Sequence of chain 3.B:
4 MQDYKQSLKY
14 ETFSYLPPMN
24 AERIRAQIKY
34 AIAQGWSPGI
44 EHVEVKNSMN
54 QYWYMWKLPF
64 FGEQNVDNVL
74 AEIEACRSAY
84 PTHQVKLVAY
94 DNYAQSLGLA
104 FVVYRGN

Binding-site contacts:
Ligand atom CD2 contacts residue ASP70 of chain 3.A at 3.4 Å.
Ligand atom NE2 contacts residue TYR23 of chain 3.A at 2.9 Å (h-bond).
Ligand atom O contacts residue SER346 of chain 8.A at 3.8 Å.
Ligand atom N contacts residue TYR96 of chain 3.B at 3.1 Å (h-bond).
Ligand atom CB contacts residue ALA97 of chain 3.B at 3.6 Å (hydrophobic).
Ligand atom CD2 contacts residue TYR73 of chain 3.A at 3.7 Å (hydrophobic).
Ligand atom OE1 contacts residue TYR23 of chain 3.A at 3.4 Å.
Ligand atom NH1 contacts residue GLY363 of chain 8.A at 3.2 Å (h-bond).
Ligand atom CD1 contacts residue ASP70 of chain 3.A at 2.8 Å.
Ligand atom CD2 contacts residue TYR74 of chain 3.A at 3.7 Å (hydrophobic).
Ligand atom CB contacts residue PHE347 of chain 8.A at 3.5 Å (hydrophobic).
Ligand atom O contacts residue PHE347 of chain 8.A at 3.3 Å (h-bond).
Ligand atom O contacts residue SER346 of chain 8.A at 3.7 Å.
Ligand atom CA contacts residue LEU26 of chain 3.A at 3.8 Å (hydrophobic).
Ligand atom NH1 contacts residue SER364 of chain 8.A at 3.7 Å.
Ligand atom OE2 contacts residue PHE347 of chain 8.A at 3.6 Å.
Ligand atom CD1 contacts residue TYR73 of chain 3.A at 3.7 Å (hydrophobic).
Ligand atom CG2 contacts residue TYR73 of chain 3.A at 3.5 Å (hydrophobic).
Ligand atom CB contacts residue LEU26 of chain 3.A at 3.8 Å (hydrophobic).
Ligand atom CG contacts residue TYR96 of chain 3.B at 3.3 Å (hydrophobic).
Ligand atom O contacts residue TYR96 of chain 3.B at 3.7 Å.
Ligand atom CB contacts residue TYR96 of chain 3.B at 3.8 Å (hydrophobic).
Ligand atom NE2 contacts residue LEU26 of chain 3.A at 3.4 Å.
Ligand atom N contacts residue ALA97 of chain 3.B at 3.8 Å.
Ligand atom CD2 contacts residue GLU345 of chain 8.A at 3.3 Å.
Ligand atom NH2 contacts residue ASP100 of chain 3.A at 3.8 Å.
Ligand atom CB contacts residue TYR96 of chain 3.B at 3.9 Å (hydrophobic).
Ligand atom CG1 contacts residue TYR73 of chain 3.A at 3.6 Å (hydrophobic).
Ligand atom CD contacts residue ASP361 of chain 8.A at 3.7 Å.
Ligand atom NH2 contacts residue TYR74 of chain 3.A at 3.6 Å (h-bond).
Ligand atom N contacts residue PHE347 of chain 8.A at 3.5 Å.
Ligand atom CD1 contacts residue TYR96 of chain 3.B at 3.2 Å (hydrophobic).
Ligand atom N contacts residue ASP94 of chain 3.B at 3.8 Å.
Ligand atom CG contacts residue ASP70 of chain 3.A at 3.9 Å.
Ligand atom CG contacts residue ALA97 of chain 3.B at 3.6 Å (hydrophobic).
Ligand atom CG contacts residue PHE347 of chain 8.A at 3.6 Å (hydrophobic).
Ligand atom CD1 contacts residue SER346 of chain 8.A at 3.1 Å.
Ligand atom CG contacts residue GLN150 of chain 8.A at 3.3 Å.
Ligand atom OE1 contacts residue ASP361 of chain 8.A at 3.2 Å (salt-bridge).
Ligand atom CD contacts residue ASP94 of chain 3.B at 3.0 Å.

Sequence of chain 3.A:
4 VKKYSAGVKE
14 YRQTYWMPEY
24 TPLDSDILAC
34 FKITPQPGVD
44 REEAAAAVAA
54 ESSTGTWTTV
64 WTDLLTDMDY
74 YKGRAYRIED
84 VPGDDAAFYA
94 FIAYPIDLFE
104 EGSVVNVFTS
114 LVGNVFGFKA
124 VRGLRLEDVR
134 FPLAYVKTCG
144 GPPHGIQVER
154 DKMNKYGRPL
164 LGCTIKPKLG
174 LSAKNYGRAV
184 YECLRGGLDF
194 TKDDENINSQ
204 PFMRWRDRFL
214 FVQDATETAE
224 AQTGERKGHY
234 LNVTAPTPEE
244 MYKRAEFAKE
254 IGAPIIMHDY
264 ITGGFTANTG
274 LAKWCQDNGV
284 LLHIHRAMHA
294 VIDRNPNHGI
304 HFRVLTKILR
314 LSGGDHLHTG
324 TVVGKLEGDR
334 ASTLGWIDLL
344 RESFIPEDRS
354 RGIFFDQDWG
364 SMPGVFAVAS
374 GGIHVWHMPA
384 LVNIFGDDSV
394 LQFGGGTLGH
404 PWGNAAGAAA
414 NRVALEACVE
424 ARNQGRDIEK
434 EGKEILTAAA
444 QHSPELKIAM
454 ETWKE

A protein and the small-molecule ligand that binds it are described below.
Small molecule (SMILES): CC[C@H](C)[C@H](NC(=O)[C@H](CC(C)C)NC(=O)[C@H](CC(=O)O)NC(=O)[C@H](CC(C)C)NC(=O)[C@H](CCCN=C(N)N)NC(=O)[C@@H]1CCCN1)C(=O)N[C@@H](CCC(=O)O)C(=O)N[C@@H](CCC(N)=O)C(=O)N[C@@H](C)C=O

Sequence of chain 8.A:
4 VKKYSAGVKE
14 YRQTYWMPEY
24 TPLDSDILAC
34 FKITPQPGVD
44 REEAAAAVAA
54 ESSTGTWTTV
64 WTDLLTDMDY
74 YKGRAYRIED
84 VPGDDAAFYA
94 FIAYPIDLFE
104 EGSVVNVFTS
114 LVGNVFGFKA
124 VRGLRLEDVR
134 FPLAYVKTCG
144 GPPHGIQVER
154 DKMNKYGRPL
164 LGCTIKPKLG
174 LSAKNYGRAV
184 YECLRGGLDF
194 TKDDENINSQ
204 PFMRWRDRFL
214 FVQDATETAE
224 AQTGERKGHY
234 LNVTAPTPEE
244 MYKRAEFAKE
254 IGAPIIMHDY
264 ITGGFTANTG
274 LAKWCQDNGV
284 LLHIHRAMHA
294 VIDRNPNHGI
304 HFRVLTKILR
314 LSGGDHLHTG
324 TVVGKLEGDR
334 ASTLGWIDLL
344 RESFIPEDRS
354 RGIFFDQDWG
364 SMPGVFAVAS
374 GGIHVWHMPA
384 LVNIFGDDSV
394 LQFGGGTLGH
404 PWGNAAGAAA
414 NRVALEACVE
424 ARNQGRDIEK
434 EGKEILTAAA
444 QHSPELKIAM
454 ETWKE